Sequence of chain 1.J:
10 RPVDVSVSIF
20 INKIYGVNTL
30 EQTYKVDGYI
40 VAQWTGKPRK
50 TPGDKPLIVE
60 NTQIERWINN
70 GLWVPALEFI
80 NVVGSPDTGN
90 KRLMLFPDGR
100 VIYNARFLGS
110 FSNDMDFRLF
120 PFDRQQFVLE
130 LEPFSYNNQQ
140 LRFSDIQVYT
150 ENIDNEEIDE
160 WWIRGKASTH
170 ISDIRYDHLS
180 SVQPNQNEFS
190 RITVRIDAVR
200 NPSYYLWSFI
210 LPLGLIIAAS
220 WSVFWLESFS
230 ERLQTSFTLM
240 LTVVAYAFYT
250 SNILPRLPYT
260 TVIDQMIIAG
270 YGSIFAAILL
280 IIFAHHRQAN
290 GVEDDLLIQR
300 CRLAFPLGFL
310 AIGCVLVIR

Binding-site contacts:
Ligand atom BR contacts residue PRO85 of chain 1.J at 4.0 Å.
Ligand atom BR contacts residue GLU77 of chain 1.J at 4.2 Å.
Ligand atom BR contacts residue ASN89 of chain 1.I at 3.6 Å.
Ligand atom BR contacts residue PHE78 of chain 1.J at 3.9 Å.

A small-molecule ligand and the protein it binds are described below.
Small molecule (SMILES): NCCCBr

Sequence of chain 1.I:
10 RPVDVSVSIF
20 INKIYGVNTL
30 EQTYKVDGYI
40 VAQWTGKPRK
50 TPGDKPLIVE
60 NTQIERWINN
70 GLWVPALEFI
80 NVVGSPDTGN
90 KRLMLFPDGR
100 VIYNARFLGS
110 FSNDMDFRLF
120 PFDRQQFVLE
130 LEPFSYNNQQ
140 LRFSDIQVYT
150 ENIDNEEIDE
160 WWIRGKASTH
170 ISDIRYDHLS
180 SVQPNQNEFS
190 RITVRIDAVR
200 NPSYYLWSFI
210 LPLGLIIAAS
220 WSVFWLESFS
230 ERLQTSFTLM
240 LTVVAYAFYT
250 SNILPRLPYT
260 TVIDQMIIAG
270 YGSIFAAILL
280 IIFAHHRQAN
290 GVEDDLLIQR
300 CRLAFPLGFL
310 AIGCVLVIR